Sequence of chain 1.E:
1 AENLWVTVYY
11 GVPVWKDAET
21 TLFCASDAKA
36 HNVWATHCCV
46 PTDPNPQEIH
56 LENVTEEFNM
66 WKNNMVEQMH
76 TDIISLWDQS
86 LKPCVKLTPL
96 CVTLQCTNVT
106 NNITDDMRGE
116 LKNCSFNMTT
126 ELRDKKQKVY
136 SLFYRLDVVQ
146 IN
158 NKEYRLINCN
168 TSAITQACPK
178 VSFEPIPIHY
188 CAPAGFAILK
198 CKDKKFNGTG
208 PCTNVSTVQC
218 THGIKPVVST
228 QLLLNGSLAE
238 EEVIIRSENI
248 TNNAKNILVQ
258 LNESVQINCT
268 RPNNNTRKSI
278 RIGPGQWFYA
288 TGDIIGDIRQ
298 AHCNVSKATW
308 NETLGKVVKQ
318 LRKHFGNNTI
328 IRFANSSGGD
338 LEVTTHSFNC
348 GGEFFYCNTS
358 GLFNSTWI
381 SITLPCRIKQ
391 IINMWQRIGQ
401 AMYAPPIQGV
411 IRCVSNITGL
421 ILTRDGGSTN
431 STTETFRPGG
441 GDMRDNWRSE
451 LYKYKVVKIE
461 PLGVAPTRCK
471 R

The protein below binds the small molecule below.
Small molecule (SMILES): CC(=O)N[C@H]1[C@H](O[C@H]2[C@H](O)[C@@H](NC(C)=O)CO[C@@H]2CO)O[C@H](CO)[C@@H](O)[C@@H]1O

Binding-site contacts:
Ligand atom O4 contacts residue TYR135 of chain 1.E at 3.9 Å.
Ligand atom O5 contacts residue TYR135 of chain 1.E at 4.3 Å.
Ligand atom C5 contacts residue ASN118 of chain 1.E at 3.7 Å.
Ligand atom C1 contacts residue ASN118 of chain 1.E at 1.5 Å.
Ligand atom C8 contacts residue ASN118 of chain 1.E at 4.4 Å.
Ligand atom O5 contacts residue ASN118 of chain 1.E at 2.4 Å (h-bond).
Ligand atom C8 contacts residue TYR135 of chain 1.E at 3.6 Å (hydrophobic).
Ligand atom N2 contacts residue ASN118 of chain 1.E at 2.8 Å (h-bond).
Ligand atom N2 contacts residue ASP290 of chain 1.E at 4.0 Å.
Ligand atom C3 contacts residue ASN118 of chain 1.E at 3.7 Å.
Ligand atom C7 contacts residue ASN118 of chain 1.E at 3.3 Å.
Ligand atom C4 contacts residue ASN118 of chain 1.E at 4.2 Å.
Ligand atom C2 contacts residue ASN118 of chain 1.E at 2.4 Å.
Ligand atom C7 contacts residue TYR135 of chain 1.E at 3.7 Å (hydrophobic).
Ligand atom O7 contacts residue ASN106 of chain 1.E at 4.1 Å.
Ligand atom C8 contacts residue ASP290 of chain 1.E at 4.3 Å.
Ligand atom C3 contacts residue TYR135 of chain 1.E at 4.1 Å (hydrophobic).
Ligand atom O7 contacts residue TYR135 of chain 1.E at 3.0 Å (h-bond).
Ligand atom C8 contacts residue VAL104 of chain 1.E at 4.1 Å (hydrophobic).
Ligand atom O3 contacts residue ASP290 of chain 1.E at 4.4 Å.
Ligand atom C1 contacts residue TYR135 of chain 1.E at 4.0 Å (hydrophobic).
Ligand atom O7 contacts residue ASN118 of chain 1.E at 3.4 Å (h-bond).
Ligand atom O6 contacts residue TYR135 of chain 1.E at 4.3 Å.
Ligand atom C8 contacts residue LEU137 of chain 1.E at 3.9 Å (hydrophobic).
Ligand atom C5 contacts residue TYR135 of chain 1.E at 4.0 Å (hydrophobic).